Sequence of chain 1.D:
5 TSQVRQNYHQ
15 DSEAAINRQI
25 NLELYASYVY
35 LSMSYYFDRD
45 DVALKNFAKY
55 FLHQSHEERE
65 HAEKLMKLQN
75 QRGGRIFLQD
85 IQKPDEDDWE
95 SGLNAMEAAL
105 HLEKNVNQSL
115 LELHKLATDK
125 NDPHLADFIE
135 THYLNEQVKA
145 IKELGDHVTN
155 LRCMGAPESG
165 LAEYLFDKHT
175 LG

A protein and the small-molecule ligand that binds it are described below.
Small molecule (SMILES): CCCCSC(=S)SC(C)(C)C(=O)NCCN1C(=O)CCC1=O

Sequence of chain 1.C:
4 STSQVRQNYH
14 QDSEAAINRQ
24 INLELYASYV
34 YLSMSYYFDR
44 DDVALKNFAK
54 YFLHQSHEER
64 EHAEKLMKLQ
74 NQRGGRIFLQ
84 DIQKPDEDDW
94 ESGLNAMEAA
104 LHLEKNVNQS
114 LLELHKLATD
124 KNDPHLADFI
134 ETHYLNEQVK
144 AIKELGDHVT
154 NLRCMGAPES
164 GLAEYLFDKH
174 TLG

Binding-site contacts:
Ligand atom C22 contacts residue CYS157 of chain 1.D at 4.0 Å (hydrophobic).
Ligand atom C20 contacts residue CYS157 of chain 1.D at 1.8 Å (hydrophobic).
Ligand atom C18 contacts residue CYS157 of chain 1.D at 2.8 Å (hydrophobic).
Ligand atom O19 contacts residue CYS157 of chain 1.D at 3.2 Å (h-bond).
Ligand atom O19 contacts residue GLY164 of chain 1.C at 4.3 Å.
Ligand atom C21 contacts residue CYS157 of chain 1.D at 2.8 Å (hydrophobic).
Ligand atom N17 contacts residue CYS157 of chain 1.D at 3.9 Å.